Sequence of chain 1.I:
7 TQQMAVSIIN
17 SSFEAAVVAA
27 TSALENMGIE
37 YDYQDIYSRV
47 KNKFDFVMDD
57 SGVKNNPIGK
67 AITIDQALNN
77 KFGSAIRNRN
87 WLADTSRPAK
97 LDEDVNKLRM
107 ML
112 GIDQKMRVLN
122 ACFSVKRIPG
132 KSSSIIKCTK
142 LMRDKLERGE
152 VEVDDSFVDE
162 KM

Sequence of chain 1.J:
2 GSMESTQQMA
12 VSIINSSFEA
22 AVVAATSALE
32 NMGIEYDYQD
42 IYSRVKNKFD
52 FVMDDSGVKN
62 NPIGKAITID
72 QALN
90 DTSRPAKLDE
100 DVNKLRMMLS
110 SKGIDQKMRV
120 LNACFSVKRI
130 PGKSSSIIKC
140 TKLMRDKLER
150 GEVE

The protein below binds the small molecule below.
Small molecule (SMILES): Nc1ccn([C@@H]2O[C@H](CO[P](=O)(O)O[C@H]3[C@@H](O)[C@H](n4ccc(N)nc4=O)O[C@@H]3CO[P](=O)(O)O[C@H]3[C@@H](O)[C@H](n4cnc5c(N)ncnc54)O[C@@H]3CO[P](=O)(O)O[C@H]3[C@@H](O)[C@H](n4cnc5c(=O)nc(N)[nH]c54)O[C@@H]3CO[P](=O)(O)O[C@H]3[C@@H](O)[C@H](n4ccc(=O)[nH]c4=O)O[C@@H]3CO)[C@@H](O)[C@H]2O)c(=O)n1

Binding-site contacts:
Ligand atom O2' contacts residue ASP100 of chain 1.I at 2.7 Å (salt-bridge).
Ligand atom C5' contacts residue GLY131 of chain 1.I at 3.2 Å.
Ligand atom C3' contacts residue ASP100 of chain 1.I at 3.1 Å.
Ligand atom N4 contacts residue ASN102 of chain 1.J at 3.1 Å (h-bond).
Ligand atom O3' contacts residue TRP87 of chain 1.I at 3.3 Å (h-bond).
Ligand atom C2 contacts residue ARG105 of chain 1.J at 3.1 Å.
Ligand atom OP1 contacts residue SER133 of chain 1.I at 3.2 Å (h-bond).
Ligand atom OP2 contacts residue LYS146 of chain 1.J at 3.1 Å (salt-bridge).
Ligand atom O3' contacts residue ASP100 of chain 1.I at 2.7 Å (salt-bridge).
Ligand atom C8 contacts residue GLY65 of chain 1.I at 3.2 Å.
Ligand atom C5' contacts residue SER133 of chain 1.I at 3.2 Å.
Ligand atom O3' contacts residue SER133 of chain 1.I at 3.1 Å (h-bond).
Ligand atom N7 contacts residue THR69 of chain 1.I at 2.6 Å (h-bond).
Ligand atom OP1 contacts residue LYS132 of chain 1.I at 3.2 Å (salt-bridge).
Ligand atom O2' contacts residue SER133 of chain 1.I at 2.6 Å (h-bond).
Ligand atom O2' contacts residue ARG105 of chain 1.J at 3.0 Å (salt-bridge).
Ligand atom C5 contacts residue ASP98 of chain 1.J at 3.1 Å.
Ligand atom OP2 contacts residue LYS132 of chain 1.I at 2.7 Å (salt-bridge).
Ligand atom OP2 contacts residue TRP87 of chain 1.I at 2.7 Å (h-bond).
Ligand atom N1 contacts residue ARG105 of chain 1.J at 3.3 Å (salt-bridge).
Ligand atom N1 contacts residue ASN84 of chain 1.I at 3.1 Å.
Ligand atom O2 contacts residue SER133 of chain 1.I at 2.7 Å (h-bond).
Ligand atom N4 contacts residue ASP98 of chain 1.J at 2.7 Å (salt-bridge).
Ligand atom O2 contacts residue ARG118 of chain 1.J at 2.5 Å (salt-bridge).
Ligand atom N6 contacts residue SER80 of chain 1.I at 2.5 Å (h-bond).
Ligand atom O2 contacts residue ARG105 of chain 1.J at 3.0 Å (salt-bridge).
Ligand atom OP1 contacts residue SER135 of chain 1.I at 2.7 Å (h-bond).
Ligand atom O2' contacts residue ARG83 of chain 1.I at 3.1 Å (salt-bridge).
Ligand atom C5' contacts residue ARG149 of chain 1.J at 3.1 Å.
Ligand atom N1 contacts residue ASN84 of chain 1.I at 2.9 Å (h-bond).
Ligand atom N3 contacts residue ARG118 of chain 1.J at 2.8 Å (salt-bridge).
Ligand atom OP1 contacts residue LYS146 of chain 1.J at 3.2 Å (salt-bridge).
Ligand atom OP1 contacts residue SER134 of chain 1.I at 2.6 Å (h-bond).
Ligand atom C6 contacts residue ARG105 of chain 1.J at 3.0 Å.
Ligand atom C2' contacts residue ARG105 of chain 1.J at 3.2 Å.
Ligand atom C2 contacts residue ASN84 of chain 1.I at 3.0 Å.
Ligand atom O6 contacts residue ASN84 of chain 1.I at 3.1 Å.
Ligand atom O4' contacts residue GLY65 of chain 1.I at 3.3 Å.
Ligand atom O2' contacts residue ASN62 of chain 1.I at 2.9 Å (h-bond).
Ligand atom C4 contacts residue ASP98 of chain 1.J at 3.2 Å.